Sequence of chain 1.D:
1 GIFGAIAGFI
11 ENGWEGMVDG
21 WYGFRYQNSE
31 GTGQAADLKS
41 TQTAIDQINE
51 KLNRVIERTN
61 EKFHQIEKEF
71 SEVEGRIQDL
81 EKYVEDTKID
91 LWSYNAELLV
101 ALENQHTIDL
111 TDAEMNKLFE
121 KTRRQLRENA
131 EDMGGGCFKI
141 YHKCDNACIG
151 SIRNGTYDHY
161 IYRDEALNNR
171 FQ

This protein binds this small molecule.
Small molecule (SMILES): CC(=O)N[C@H]1[C@H](O[C@H]2[C@H](O)[C@@H](NC(C)=O)CO[C@@H]2CO)O[C@H](CO)[C@@H](O)[C@@H]1O

Sequence of chain 1.C:
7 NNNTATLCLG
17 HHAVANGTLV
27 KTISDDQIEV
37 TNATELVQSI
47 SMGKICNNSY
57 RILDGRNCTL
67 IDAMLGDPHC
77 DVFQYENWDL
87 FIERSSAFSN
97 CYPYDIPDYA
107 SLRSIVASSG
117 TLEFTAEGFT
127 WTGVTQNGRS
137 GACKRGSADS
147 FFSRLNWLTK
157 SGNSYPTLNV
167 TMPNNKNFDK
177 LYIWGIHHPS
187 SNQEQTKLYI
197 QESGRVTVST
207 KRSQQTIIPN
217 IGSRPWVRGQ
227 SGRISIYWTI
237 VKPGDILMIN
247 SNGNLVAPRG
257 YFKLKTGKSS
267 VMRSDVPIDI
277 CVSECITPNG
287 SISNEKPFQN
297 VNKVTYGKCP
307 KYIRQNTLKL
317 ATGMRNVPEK

Binding-site contacts:
Ligand atom C2 contacts residue VAL297 of chain 1.C at 4.3 Å (hydrophobic).
Ligand atom N2 contacts residue VAL297 of chain 1.C at 3.5 Å (h-bond).
Ligand atom O7 contacts residue VAL297 of chain 1.C at 4.0 Å.
Ligand atom C5 contacts residue ASN298 of chain 1.C at 4.3 Å.
Ligand atom C3 contacts residue ASN285 of chain 1.C at 3.8 Å.
Ligand atom O6 contacts residue GLU69 of chain 1.D at 4.4 Å.
Ligand atom O5 contacts residue ASN298 of chain 1.C at 4.4 Å.
Ligand atom O7 contacts residue SER45 of chain 1.C at 3.8 Å.
Ligand atom C4 contacts residue ASN285 of chain 1.C at 4.3 Å.
Ligand atom O7 contacts residue ASN285 of chain 1.C at 4.3 Å.
Ligand atom C1 contacts residue ASN285 of chain 1.C at 1.4 Å.
Ligand atom C5 contacts residue ASN285 of chain 1.C at 3.6 Å.
Ligand atom C1 contacts residue VAL297 of chain 1.C at 4.2 Å (hydrophobic).
Ligand atom C1 contacts residue ASN298 of chain 1.C at 4.2 Å.
Ligand atom C7 contacts residue VAL297 of chain 1.C at 4.3 Å (hydrophobic).
Ligand atom C2 contacts residue ASN285 of chain 1.C at 2.5 Å.
Ligand atom N2 contacts residue ASN285 of chain 1.C at 2.9 Å (h-bond).
Ligand atom O5 contacts residue ASN285 of chain 1.C at 2.4 Å (h-bond).
Ligand atom C7 contacts residue ASN285 of chain 1.C at 3.4 Å.
Ligand atom C8 contacts residue ASN285 of chain 1.C at 3.4 Å.
Ligand atom O6 contacts residue ASN298 of chain 1.C at 4.1 Å.